Sequence of chain 1.A:
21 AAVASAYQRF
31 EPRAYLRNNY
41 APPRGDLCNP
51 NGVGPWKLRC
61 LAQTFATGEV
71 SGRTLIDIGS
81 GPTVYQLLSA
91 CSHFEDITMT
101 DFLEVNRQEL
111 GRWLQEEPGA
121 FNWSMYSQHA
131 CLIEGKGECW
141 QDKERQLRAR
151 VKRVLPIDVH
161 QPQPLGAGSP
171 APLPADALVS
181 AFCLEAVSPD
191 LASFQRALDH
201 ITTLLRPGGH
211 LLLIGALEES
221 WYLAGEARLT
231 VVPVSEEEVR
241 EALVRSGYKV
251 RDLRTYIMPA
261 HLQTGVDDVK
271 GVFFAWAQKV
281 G

Binding-site contacts:
Ligand atom C2 contacts residue GLU219 of chain 1.A at 3.4 Å.
Ligand atom N2 contacts residue LYS57 of chain 1.A at 2.8 Å (salt-bridge).
Ligand atom C11 contacts residue LYS57 of chain 1.A at 3.6 Å.
Ligand atom F1 contacts residue LEU47 of chain 1.A at 3.7 Å.
Ligand atom C12 contacts residue VAL53 of chain 1.A at 3.4 Å (hydrophobic).
Ligand atom F1 contacts residue GLY54 of chain 1.A at 3.0 Å.
Ligand atom F3 contacts residue GLY54 of chain 1.A at 3.0 Å.
Ligand atom C12 contacts residue ARG44 of chain 1.A at 3.1 Å.
Ligand atom N1 contacts residue ASP267 of chain 1.A at 3.7 Å.
Ligand atom C4 contacts residue TYR40 of chain 1.A at 3.7 Å (hydrophobic).
Ligand atom C9 contacts residue PHE182 of chain 1.A at 3.6 Å (hydrophobic).
Ligand atom O1 contacts residue VAL53 of chain 1.A at 3.0 Å.
Ligand atom F4 contacts residue ALA186 of chain 1.A at 3.2 Å.
Ligand atom F4 contacts residue PHE182 of chain 1.A at 3.5 Å.
Ligand atom C13 contacts residue GLY54 of chain 1.A at 3.5 Å.
Ligand atom F3 contacts residue LYS57 of chain 1.A at 3.0 Å.
Ligand atom C1 contacts residue ASP267 of chain 1.A at 3.4 Å.
Ligand atom C5 contacts residue PHE182 of chain 1.A at 3.5 Å (hydrophobic).
Ligand atom C11 contacts residue ASN39 of chain 1.A at 3.0 Å.
Ligand atom C3 contacts residue TYR35 of chain 1.A at 3.4 Å (hydrophobic).
Ligand atom C10 contacts residue GLU219 of chain 1.A at 3.0 Å.
Ligand atom O1 contacts residue VAL272 of chain 1.A at 3.2 Å.
Ligand atom C12 contacts residue ASN39 of chain 1.A at 3.2 Å.
Ligand atom C1 contacts residue GLU219 of chain 1.A at 2.9 Å.
Ligand atom C13 contacts residue ARG44 of chain 1.A at 3.6 Å.
Ligand atom C6 contacts residue PHE182 of chain 1.A at 3.5 Å (hydrophobic).
Ligand atom C8 contacts residue ASN39 of chain 1.A at 3.6 Å.
Ligand atom F4 contacts residue TYR222 of chain 1.A at 3.4 Å.
Ligand atom O2 contacts residue ARG44 of chain 1.A at 3.5 Å.
Ligand atom F1 contacts residue ARG44 of chain 1.A at 3.0 Å.
Ligand atom C5 contacts residue TYR40 of chain 1.A at 3.4 Å (hydrophobic).
Ligand atom C4 contacts residue TYR35 of chain 1.A at 3.4 Å (hydrophobic).
Ligand atom N1 contacts residue GLU219 of chain 1.A at 2.7 Å (salt-bridge).
Ligand atom F2 contacts residue TYR126 of chain 1.A at 2.9 Å.
Ligand atom O1 contacts residue PHE182 of chain 1.A at 3.5 Å.
Ligand atom F2 contacts residue TYR40 of chain 1.A at 3.0 Å.
Ligand atom C10 contacts residue TYR222 of chain 1.A at 3.1 Å (hydrophobic).
Ligand atom F1 contacts residue TYR126 of chain 1.A at 3.3 Å.
Ligand atom O2 contacts residue VAL53 of chain 1.A at 3.6 Å.
Ligand atom O2 contacts residue MET258 of chain 1.A at 3.7 Å.

This protein binds this small molecule.
Small molecule (SMILES): O=S(=O)(NCCC(F)(F)F)c1ccc2c(c1)CN[C@@H](CF)C2